A small-molecule ligand and the protein it binds are described below.
Small molecule (SMILES): Nc1ccn([C@H]2C[C@H](O)[C@@H](COP(=O)(O)O)O2)c(=O)n1

Binding-site contacts:
Ligand atom C3' contacts residue DA4 of chain 5.D at 3.3 Å.
Ligand atom C2' contacts residue DA4 of chain 5.D at 3.5 Å.
Ligand atom C4' contacts residue DA4 of chain 5.D at 4.3 Å.
Ligand atom OP2 contacts residue DA4 of chain 5.D at 3.6 Å.
Ligand atom O5' contacts residue DA4 of chain 5.D at 4.0 Å.
Ligand atom O3' contacts residue DA4 of chain 5.D at 4.2 Å.
Ligand atom OP1 contacts residue DA4 of chain 5.D at 2.2 Å.
Ligand atom P contacts residue DA4 of chain 5.D at 3.2 Å.
Ligand atom C5' contacts residue DA4 of chain 5.D at 4.0 Å.